This protein binds this small molecule.
Small molecule (SMILES): Cc1cc(N)nc(C[C@H]2CNC[C@H]2OCCNCC(F)(F)c2cccc(F)c2)c1

Sequence of chain 1.A:
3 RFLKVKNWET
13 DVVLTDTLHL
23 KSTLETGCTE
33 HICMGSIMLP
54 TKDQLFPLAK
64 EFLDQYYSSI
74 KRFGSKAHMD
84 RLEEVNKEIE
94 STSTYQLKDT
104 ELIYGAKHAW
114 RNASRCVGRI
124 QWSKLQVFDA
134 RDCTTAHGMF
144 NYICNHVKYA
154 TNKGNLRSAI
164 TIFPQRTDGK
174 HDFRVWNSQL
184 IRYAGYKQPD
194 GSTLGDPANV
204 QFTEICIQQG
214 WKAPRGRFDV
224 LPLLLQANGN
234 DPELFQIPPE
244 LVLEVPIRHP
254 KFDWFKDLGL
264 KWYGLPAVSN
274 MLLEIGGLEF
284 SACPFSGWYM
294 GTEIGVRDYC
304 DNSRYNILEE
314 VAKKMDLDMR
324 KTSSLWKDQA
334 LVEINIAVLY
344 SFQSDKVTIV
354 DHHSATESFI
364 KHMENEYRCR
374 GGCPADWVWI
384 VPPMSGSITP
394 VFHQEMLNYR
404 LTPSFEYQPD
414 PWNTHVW

Sequence of chain 1.B:
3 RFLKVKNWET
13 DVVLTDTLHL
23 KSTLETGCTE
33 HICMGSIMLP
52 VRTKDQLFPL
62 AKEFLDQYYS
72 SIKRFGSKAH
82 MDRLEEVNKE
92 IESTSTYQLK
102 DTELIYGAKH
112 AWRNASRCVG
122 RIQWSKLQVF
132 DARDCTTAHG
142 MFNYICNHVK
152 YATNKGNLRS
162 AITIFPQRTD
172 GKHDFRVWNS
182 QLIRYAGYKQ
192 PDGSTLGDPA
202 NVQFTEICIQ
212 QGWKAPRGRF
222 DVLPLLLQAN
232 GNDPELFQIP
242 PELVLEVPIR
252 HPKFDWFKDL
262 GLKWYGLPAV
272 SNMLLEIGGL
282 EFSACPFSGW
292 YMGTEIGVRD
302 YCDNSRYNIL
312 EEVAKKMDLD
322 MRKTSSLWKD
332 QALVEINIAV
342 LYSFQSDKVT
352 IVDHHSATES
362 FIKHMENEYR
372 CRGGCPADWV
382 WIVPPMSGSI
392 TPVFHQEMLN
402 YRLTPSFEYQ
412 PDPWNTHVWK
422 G

Binding-site contacts:
Ligand atom C6A contacts residue HEM1 of chain 1.H at 3.6 Å.
Ligand atom C5A contacts residue PRO269 of chain 1.B at 3.8 Å (hydrophobic).
Ligand atom C7A contacts residue GLU296 of chain 1.B at 3.5 Å.
Ligand atom F7 contacts residue TYR410 of chain 1.B at 3.7 Å.
Ligand atom C3' contacts residue GLN182 of chain 1.B at 3.8 Å.
Ligand atom C2' contacts residue GLU296 of chain 1.B at 3.7 Å.
Ligand atom N6A contacts residue TRP291 of chain 1.B at 2.6 Å (h-bond).
Ligand atom C8A contacts residue HEM1 of chain 1.H at 3.5 Å.
Ligand atom N4 contacts residue HEM1 of chain 1.H at 2.9 Å (h-bond).
Ligand atom C15 contacts residue TRP10 of chain 1.A at 3.6 Å (hydrophobic).
Ligand atom C3 contacts residue HEM1 of chain 1.H at 3.3 Å.
Ligand atom C5' contacts residue GLU296 of chain 1.B at 2.9 Å.
Ligand atom C8A contacts residue GLY290 of chain 1.B at 3.4 Å.
Ligand atom C7A contacts residue HEM1 of chain 1.H at 3.6 Å.
Ligand atom C3' contacts residue HEM1 of chain 1.H at 3.6 Å.
Ligand atom C14 contacts residue TRP10 of chain 1.A at 3.7 Å (hydrophobic).
Ligand atom O1 contacts residue HEM1 of chain 1.H at 2.9 Å (h-bond).
Ligand atom N1' contacts residue TYR292 of chain 1.B at 3.7 Å.
Ligand atom F13 contacts residue LEU41 of chain 1.B at 3.0 Å.
Ligand atom N6A contacts residue TYR292 of chain 1.B at 3.7 Å.
Ligand atom N1A contacts residue GLU296 of chain 1.B at 2.8 Å (salt-bridge).
Ligand atom C2' contacts residue HEM1 of chain 1.H at 3.4 Å.
Ligand atom C6A contacts residue TRP291 of chain 1.B at 3.6 Å (hydrophobic).
Ligand atom C6A contacts residue GLU296 of chain 1.B at 3.6 Å.
Ligand atom C14 contacts residue MET40 of chain 1.B at 3.8 Å (hydrophobic).
Ligand atom F7 contacts residue HEM1 of chain 1.H at 2.7 Å.
Ligand atom C5A contacts residue HEM1 of chain 1.H at 3.4 Å.
Ligand atom C5 contacts residue TRP382 of chain 1.B at 3.8 Å (hydrophobic).
Ligand atom C8A contacts residue SER289 of chain 1.B at 3.7 Å.
Ligand atom N6A contacts residue HEM1 of chain 1.H at 3.4 Å.
Ligand atom F13 contacts residue TYR410 of chain 1.B at 3.3 Å.
Ligand atom C5' contacts residue TYR292 of chain 1.B at 3.6 Å (hydrophobic).
Ligand atom C12 contacts residue TYR410 of chain 1.B at 3.5 Å (hydrophobic).
Ligand atom N1' contacts residue GLU296 of chain 1.B at 2.8 Å (salt-bridge).
Ligand atom C2A contacts residue GLU296 of chain 1.B at 3.6 Å.
Ligand atom C2 contacts residue HEM1 of chain 1.H at 3.7 Å.
Ligand atom C8A contacts residue PHE288 of chain 1.B at 3.5 Å (hydrophobic).
Ligand atom N6A contacts residue GLU296 of chain 1.B at 2.8 Å (salt-bridge).
Ligand atom C4' contacts residue GLU296 of chain 1.B at 3.7 Å.
Ligand atom F13 contacts residue MET40 of chain 1.B at 3.7 Å.